Sequence of chain 1.B:
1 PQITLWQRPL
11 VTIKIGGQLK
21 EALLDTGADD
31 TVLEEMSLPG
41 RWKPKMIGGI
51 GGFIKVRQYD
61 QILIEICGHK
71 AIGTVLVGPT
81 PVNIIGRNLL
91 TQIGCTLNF

The protein below binds the small molecule below.
Small molecule (SMILES): NC(=O)c1ccc(S(=O)(=O)N(Cc2ccccc2)[C@H]2CNC[C@@H]2N(Cc2ccccc2)S(=O)(=O)c2ccc(C(N)=O)cc2)cc1

Binding-site contacts:
Ligand atom C21 contacts residue ALA28 of chain 1.A at 3.6 Å (hydrophobic).
Ligand atom C12 contacts residue ILE84 of chain 1.A at 3.5 Å (hydrophobic).
Ligand atom N1 contacts residue ILE47 of chain 1.B at 3.6 Å.
Ligand atom C19 contacts residue GLY48 of chain 1.A at 3.4 Å.
Ligand atom O11 contacts residue ILE50 of chain 1.B at 3.2 Å (h-bond).
Ligand atom C33 contacts residue ILE84 of chain 1.B at 3.3 Å (hydrophobic).
Ligand atom C7 contacts residue ILE84 of chain 1.A at 3.3 Å (hydrophobic).
Ligand atom C39 contacts residue LEU23 of chain 1.B at 3.5 Å (hydrophobic).
Ligand atom O2 contacts residue ASP29 of chain 1.B at 3.3 Å (salt-bridge).
Ligand atom C14 contacts residue ASP25 of chain 1.A at 3.3 Å.
Ligand atom O10 contacts residue ILE50 of chain 1.B at 3.0 Å.
Ligand atom C21 contacts residue ASP25 of chain 1.B at 3.4 Å.
Ligand atom O11 contacts residue GLY49 of chain 1.B at 3.1 Å.
Ligand atom C7 contacts residue ASP25 of chain 1.A at 3.0 Å.
Ligand atom C8 contacts residue ASP30 of chain 1.B at 3.6 Å.
Ligand atom C38 contacts residue LEU23 of chain 1.B at 3.6 Å (hydrophobic).
Ligand atom N22 contacts residue ASP25 of chain 1.A at 2.7 Å (salt-bridge).
Ligand atom C1 contacts residue ASP30 of chain 1.A at 3.5 Å.
Ligand atom C33 contacts residue ASP25 of chain 1.B at 3.3 Å.
Ligand atom O41 contacts residue ILE50 of chain 1.B at 3.5 Å.
Ligand atom O2 contacts residue ALA28 of chain 1.B at 3.3 Å.
Ligand atom C14 contacts residue ILE84 of chain 1.A at 3.5 Å (hydrophobic).
Ligand atom C36 contacts residue GLY48 of chain 1.A at 3.3 Å.
Ligand atom C25 contacts residue ASP25 of chain 1.B at 3.2 Å.
Ligand atom O1 contacts residue ASP29 of chain 1.A at 3.5 Å.
Ligand atom C17 contacts residue ALA28 of chain 1.A at 3.6 Å (hydrophobic).
Ligand atom C5 contacts residue GLY48 of chain 1.B at 3.4 Å.
Ligand atom C12 contacts residue ASP25 of chain 1.A at 3.6 Å.
Ligand atom O1 contacts residue ASP30 of chain 1.A at 3.0 Å (salt-bridge).
Ligand atom O2 contacts residue ASP30 of chain 1.B at 2.8 Å (salt-bridge).
Ligand atom N1 contacts residue ASP30 of chain 1.B at 2.9 Å (salt-bridge).
Ligand atom N22 contacts residue ASP25 of chain 1.B at 2.8 Å (salt-bridge).
Ligand atom C20 contacts residue GLY48 of chain 1.B at 3.4 Å.
Ligand atom O40 contacts residue ILE50 of chain 1.A at 3.0 Å (h-bond).
Ligand atom C30 contacts residue GLY27 of chain 1.B at 3.3 Å.
Ligand atom C21 contacts residue ASP25 of chain 1.A at 3.1 Å.
Ligand atom C39 contacts residue GLY27 of chain 1.A at 3.4 Å.
Ligand atom C18 contacts residue ILE50 of chain 1.A at 3.3 Å (hydrophobic).
Ligand atom C31 contacts residue VAL82 of chain 1.A at 3.6 Å (hydrophobic).
Ligand atom C21 contacts residue GLY27 of chain 1.A at 3.5 Å.

Sequence of chain 1.A:
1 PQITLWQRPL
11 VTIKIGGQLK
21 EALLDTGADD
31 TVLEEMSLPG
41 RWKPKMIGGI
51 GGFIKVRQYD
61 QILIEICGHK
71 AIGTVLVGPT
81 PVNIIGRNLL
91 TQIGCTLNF